Binding-site contacts:
Ligand atom N2 contacts residue ASN11 of chain 1.A at 2.9 Å (h-bond).
Ligand atom C3 contacts residue ASP115 of chain 1.F at 4.5 Å.
Ligand atom C8 contacts residue VAL35 of chain 1.A at 3.9 Å (hydrophobic).
Ligand atom C5 contacts residue ASN11 of chain 1.A at 3.6 Å.
Ligand atom O7 contacts residue ASP7 of chain 1.A at 3.4 Å.
Ligand atom C2 contacts residue TYR100 of chain 1.F at 4.4 Å (hydrophobic).
Ligand atom C4 contacts residue ASP115 of chain 1.F at 3.5 Å.
Ligand atom C6 contacts residue TYR100 of chain 1.F at 3.8 Å (hydrophobic).
Ligand atom C1 contacts residue TYR100 of chain 1.F at 4.2 Å (hydrophobic).
Ligand atom C7 contacts residue VAL35 of chain 1.A at 4.2 Å (hydrophobic).
Ligand atom C6 contacts residue GLY112 of chain 1.F at 4.1 Å.
Ligand atom O6 contacts residue TYR50 of chain 1.G at 4.3 Å.
Ligand atom C8 contacts residue TYR50 of chain 1.G at 3.9 Å (hydrophobic).
Ligand atom C6 contacts residue GLY113 of chain 1.F at 4.4 Å.
Ligand atom O4 contacts residue ASP115 of chain 1.F at 2.8 Å (salt-bridge).
Ligand atom C1 contacts residue ASN11 of chain 1.A at 1.4 Å.
Ligand atom C4 contacts residue ASN11 of chain 1.A at 4.2 Å.
Ligand atom O3 contacts residue ASP115 of chain 1.F at 4.1 Å.
Ligand atom O3 contacts residue TYR32 of chain 1.F at 4.3 Å.
Ligand atom C8 contacts residue PHE10 of chain 1.A at 3.6 Å (hydrophobic).
Ligand atom C8 contacts residue ASP7 of chain 1.A at 3.9 Å.
Ligand atom C6 contacts residue ASP115 of chain 1.F at 4.5 Å.
Ligand atom C7 contacts residue ASP7 of chain 1.A at 3.8 Å.
Ligand atom C5 contacts residue TYR100 of chain 1.F at 3.8 Å (hydrophobic).
Ligand atom C3 contacts residue ASN11 of chain 1.A at 3.8 Å.
Ligand atom O7 contacts residue VAL35 of chain 1.A at 4.0 Å.
Ligand atom O5 contacts residue TYR100 of chain 1.F at 4.1 Å.
Ligand atom C7 contacts residue ASN11 of chain 1.A at 3.7 Å.
Ligand atom O5 contacts residue TYR50 of chain 1.G at 3.6 Å.
Ligand atom C6 contacts residue TYR50 of chain 1.G at 4.2 Å (hydrophobic).
Ligand atom O7 contacts residue ASN11 of chain 1.A at 4.2 Å.
Ligand atom C6 contacts residue LEU47 of chain 1.G at 4.5 Å (hydrophobic).
Ligand atom C2 contacts residue ASN11 of chain 1.A at 2.5 Å.
Ligand atom C1 contacts residue TYR50 of chain 1.G at 3.9 Å (hydrophobic).
Ligand atom O5 contacts residue ASN11 of chain 1.A at 2.4 Å (h-bond).
Ligand atom O3 contacts residue ARG98 of chain 1.F at 3.8 Å.
Ligand atom O4 contacts residue ARG98 of chain 1.F at 4.3 Å.
Ligand atom C8 contacts residue PHE6 of chain 1.A at 3.9 Å (hydrophobic).
Ligand atom C6 contacts residue TYR50 of chain 1.G at 3.6 Å (hydrophobic).
Ligand atom C4 contacts residue TYR100 of chain 1.F at 4.2 Å (hydrophobic).

Sequence of chain 1.A:
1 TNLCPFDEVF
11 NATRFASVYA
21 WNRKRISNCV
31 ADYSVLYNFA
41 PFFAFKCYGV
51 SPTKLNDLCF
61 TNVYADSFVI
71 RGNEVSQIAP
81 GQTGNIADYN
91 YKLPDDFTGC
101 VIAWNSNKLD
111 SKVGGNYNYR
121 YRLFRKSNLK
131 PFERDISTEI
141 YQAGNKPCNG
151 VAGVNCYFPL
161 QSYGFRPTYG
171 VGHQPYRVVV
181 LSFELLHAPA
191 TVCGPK

This protein binds this small molecule.
Small molecule (SMILES): CC(=O)N[C@H]1[C@H](O[C@H]2[C@H](O)[C@@H](NC(C)=O)CO[C@@H]2CO[C@@H]2O[C@@H](C)[C@@H](O)[C@@H](O)[C@@H]2O)O[C@H](CO)[C@@H](O)[C@@H]1O

Sequence of chain 1.F:
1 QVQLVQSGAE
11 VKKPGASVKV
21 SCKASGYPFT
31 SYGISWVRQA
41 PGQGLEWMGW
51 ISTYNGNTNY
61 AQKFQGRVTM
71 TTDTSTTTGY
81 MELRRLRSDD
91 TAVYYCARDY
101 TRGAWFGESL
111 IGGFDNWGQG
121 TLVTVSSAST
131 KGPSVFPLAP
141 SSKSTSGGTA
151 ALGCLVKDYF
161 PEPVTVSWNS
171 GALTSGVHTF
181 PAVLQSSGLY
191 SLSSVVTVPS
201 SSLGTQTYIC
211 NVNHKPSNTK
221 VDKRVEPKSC

Sequence of chain 1.G:
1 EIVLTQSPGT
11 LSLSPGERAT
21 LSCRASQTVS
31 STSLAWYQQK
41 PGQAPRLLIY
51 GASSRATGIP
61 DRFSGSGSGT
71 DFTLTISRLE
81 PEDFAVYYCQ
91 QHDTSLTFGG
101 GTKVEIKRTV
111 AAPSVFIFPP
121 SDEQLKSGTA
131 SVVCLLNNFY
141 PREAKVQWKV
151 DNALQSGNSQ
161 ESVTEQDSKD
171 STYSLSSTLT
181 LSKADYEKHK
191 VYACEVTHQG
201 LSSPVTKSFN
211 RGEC